Binding-site contacts:
Ligand atom N6 contacts residue GLU439 of chain 1.A at 3.2 Å (salt-bridge).
Ligand atom O3' contacts residue GLY626 of chain 1.A at 3.3 Å (h-bond).
Ligand atom O1A contacts residue ASN706 of chain 1.A at 3.6 Å.
Ligand atom O1B contacts residue THR625 of chain 1.A at 3.6 Å.
Ligand atom O2G contacts residue ASP351 of chain 1.A at 2.8 Å (salt-bridge).
Ligand atom O2B contacts residue ARG560 of chain 1.A at 3.0 Å (salt-bridge).
Ligand atom O3' contacts residue ARG678 of chain 1.A at 2.5 Å (salt-bridge).
Ligand atom O2A contacts residue ARG489 of chain 1.A at 3.3 Å (salt-bridge).
Ligand atom C8 contacts residue PHE487 of chain 1.A at 3.7 Å (hydrophobic).
Ligand atom O1B contacts residue ASP627 of chain 1.A at 3.5 Å (salt-bridge).
Ligand atom N1 contacts residue MET494 of chain 1.A at 3.3 Å.
Ligand atom O3G contacts residue THR353 of chain 1.A at 3.1 Å (h-bond).
Ligand atom N9 contacts residue PHE487 of chain 1.A at 3.6 Å.
Ligand atom O3' contacts residue ASP627 of chain 1.A at 3.5 Å.
Ligand atom O2G contacts residue THR625 of chain 1.A at 3.5 Å (h-bond).
Ligand atom O3A contacts residue GLY626 of chain 1.A at 3.3 Å.
Ligand atom PG contacts residue THR353 of chain 1.A at 3.7 Å.
Ligand atom N1 contacts residue LYS515 of chain 1.A at 3.1 Å (salt-bridge).
Ligand atom O5' contacts residue PHE487 of chain 1.A at 3.4 Å.
Ligand atom C2 contacts residue LYS515 of chain 1.A at 3.4 Å.
Ligand atom C3' contacts residue ARG678 of chain 1.A at 3.6 Å.
Ligand atom PG contacts residue THR625 of chain 1.A at 3.8 Å.
Ligand atom O3G contacts residue ASP351 of chain 1.A at 2.4 Å (salt-bridge).
Ligand atom O1G contacts residue THR353 of chain 1.A at 2.8 Å (h-bond).
Ligand atom C2 contacts residue MET494 of chain 1.A at 3.6 Å (hydrophobic).
Ligand atom O2' contacts residue LEU562 of chain 1.A at 3.3 Å.
Ligand atom O2G contacts residue LYS684 of chain 1.A at 3.2 Å (salt-bridge).
Ligand atom O3G contacts residue CA1 of chain 1.F at 2.5 Å.
Ligand atom C5' contacts residue GLY626 of chain 1.A at 3.3 Å.
Ligand atom N6 contacts residue GLU442 of chain 1.A at 3.2 Å (salt-bridge).
Ligand atom C4 contacts residue PHE487 of chain 1.A at 3.5 Å (hydrophobic).
Ligand atom O2' contacts residue ARG678 of chain 1.A at 3.7 Å.
Ligand atom PG contacts residue ASP351 of chain 1.A at 3.4 Å.
Ligand atom O4' contacts residue PHE487 of chain 1.A at 3.2 Å.
Ligand atom O1A contacts residue ARG489 of chain 1.A at 3.5 Å (salt-bridge).
Ligand atom N3 contacts residue GLY516 of chain 1.A at 3.4 Å.
Ligand atom O1B contacts residue ARG560 of chain 1.A at 3.5 Å (salt-bridge).
Ligand atom O1G contacts residue THR625 of chain 1.A at 2.8 Å (h-bond).
Ligand atom O2G contacts residue GLY626 of chain 1.A at 3.3 Å (h-bond).
Ligand atom O2' contacts residue ALA517 of chain 1.A at 3.5 Å.

This small molecule binds to this protein.
Small molecule (SMILES): Nc1ncnc2c1ncn2[C@@H]1O[C@H](CO[P](=O)(O)O[P](=O)(O)CP(=O)(O)O)[C@@H](O)[C@H]1O

Sequence of chain 1.A:
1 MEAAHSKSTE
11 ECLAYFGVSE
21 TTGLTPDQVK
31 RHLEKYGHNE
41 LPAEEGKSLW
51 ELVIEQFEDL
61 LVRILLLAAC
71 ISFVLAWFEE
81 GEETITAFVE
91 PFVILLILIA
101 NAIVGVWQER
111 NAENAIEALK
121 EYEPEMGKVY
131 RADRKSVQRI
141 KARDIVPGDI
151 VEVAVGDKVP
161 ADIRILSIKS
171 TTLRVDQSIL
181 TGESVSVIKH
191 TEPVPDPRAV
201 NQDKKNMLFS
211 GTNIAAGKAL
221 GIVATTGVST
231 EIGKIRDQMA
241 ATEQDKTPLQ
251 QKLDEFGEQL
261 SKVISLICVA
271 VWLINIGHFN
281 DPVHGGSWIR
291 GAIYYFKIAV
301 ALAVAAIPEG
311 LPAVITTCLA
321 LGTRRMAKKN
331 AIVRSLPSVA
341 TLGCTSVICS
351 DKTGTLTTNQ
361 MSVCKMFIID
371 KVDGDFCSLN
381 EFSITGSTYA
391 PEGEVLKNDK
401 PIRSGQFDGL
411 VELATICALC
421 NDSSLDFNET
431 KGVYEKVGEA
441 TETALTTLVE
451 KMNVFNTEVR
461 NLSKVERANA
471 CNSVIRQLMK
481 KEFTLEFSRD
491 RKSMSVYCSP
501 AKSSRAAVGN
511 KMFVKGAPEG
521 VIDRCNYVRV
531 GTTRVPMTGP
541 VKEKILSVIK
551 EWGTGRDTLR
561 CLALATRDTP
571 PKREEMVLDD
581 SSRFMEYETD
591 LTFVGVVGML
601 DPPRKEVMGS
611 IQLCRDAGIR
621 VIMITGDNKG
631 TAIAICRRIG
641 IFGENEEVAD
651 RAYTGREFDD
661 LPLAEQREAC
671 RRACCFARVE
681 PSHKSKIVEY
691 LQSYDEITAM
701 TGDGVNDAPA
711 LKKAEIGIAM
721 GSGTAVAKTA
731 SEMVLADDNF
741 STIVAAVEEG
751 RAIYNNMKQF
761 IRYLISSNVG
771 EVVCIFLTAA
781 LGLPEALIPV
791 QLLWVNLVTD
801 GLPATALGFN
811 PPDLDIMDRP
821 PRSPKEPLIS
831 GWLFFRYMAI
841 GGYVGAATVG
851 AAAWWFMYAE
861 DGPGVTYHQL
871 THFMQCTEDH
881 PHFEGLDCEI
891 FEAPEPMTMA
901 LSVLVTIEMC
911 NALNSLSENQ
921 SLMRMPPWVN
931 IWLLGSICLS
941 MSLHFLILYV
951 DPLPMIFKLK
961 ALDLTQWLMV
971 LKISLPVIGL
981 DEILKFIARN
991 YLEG